Sequence of chain 1.C:
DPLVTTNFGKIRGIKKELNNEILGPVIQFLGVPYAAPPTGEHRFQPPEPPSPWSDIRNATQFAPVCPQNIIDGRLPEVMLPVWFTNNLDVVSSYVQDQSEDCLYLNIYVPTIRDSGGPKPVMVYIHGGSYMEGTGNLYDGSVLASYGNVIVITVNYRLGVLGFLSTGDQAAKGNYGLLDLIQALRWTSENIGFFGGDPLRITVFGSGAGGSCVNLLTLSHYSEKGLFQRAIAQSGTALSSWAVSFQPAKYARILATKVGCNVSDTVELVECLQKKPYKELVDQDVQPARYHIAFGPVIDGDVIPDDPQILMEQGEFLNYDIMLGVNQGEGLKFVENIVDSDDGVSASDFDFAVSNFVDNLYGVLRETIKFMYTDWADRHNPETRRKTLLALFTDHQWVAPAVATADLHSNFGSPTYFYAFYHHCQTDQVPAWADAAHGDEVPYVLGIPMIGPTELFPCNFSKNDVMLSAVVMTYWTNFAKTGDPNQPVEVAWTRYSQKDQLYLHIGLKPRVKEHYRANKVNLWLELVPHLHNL

Binding-site contacts:
Ligand atom O5 contacts residue ARG264 of chain 1.C at 4.3 Å.
Ligand atom C3 contacts residue ASN273 of chain 1.C at 3.8 Å.
Ligand atom O6 contacts residue SER275 of chain 1.C at 2.9 Å (h-bond).
Ligand atom C4 contacts residue ASN273 of chain 1.C at 4.3 Å.
Ligand atom C7 contacts residue ASN273 of chain 1.C at 3.8 Å.
Ligand atom C1 contacts residue ASN273 of chain 1.C at 1.5 Å.
Ligand atom C6 contacts residue SER275 of chain 1.C at 3.5 Å.
Ligand atom C5 contacts residue ARG264 of chain 1.C at 4.4 Å.
Ligand atom O7 contacts residue ASN273 of chain 1.C at 4.0 Å.
Ligand atom C1 contacts residue ARG264 of chain 1.C at 4.1 Å.
Ligand atom C2 contacts residue ASN273 of chain 1.C at 2.5 Å.
Ligand atom O5 contacts residue ASN273 of chain 1.C at 2.4 Å (h-bond).
Ligand atom C5 contacts residue ASN273 of chain 1.C at 3.7 Å.
Ligand atom N2 contacts residue ASN273 of chain 1.C at 2.9 Å (h-bond).
Ligand atom O7 contacts residue THR268 of chain 1.C at 3.9 Å.

This protein binds this small molecule.
Small molecule (SMILES): CC(=O)N[C@@H]1[C@@H](O)[C@H](O)[C@@H](CO)O[C@H]1O